Sequence of chain 1.B:
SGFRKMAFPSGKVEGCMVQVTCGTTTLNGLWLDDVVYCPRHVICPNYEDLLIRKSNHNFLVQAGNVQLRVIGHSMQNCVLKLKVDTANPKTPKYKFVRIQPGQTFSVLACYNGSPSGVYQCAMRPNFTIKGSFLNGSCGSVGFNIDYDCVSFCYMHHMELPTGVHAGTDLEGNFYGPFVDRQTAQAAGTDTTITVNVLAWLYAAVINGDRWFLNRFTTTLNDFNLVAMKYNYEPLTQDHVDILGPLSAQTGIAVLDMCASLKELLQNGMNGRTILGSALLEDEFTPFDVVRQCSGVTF

This small molecule binds to this protein.
Small molecule (SMILES): COC(=O)NC[C@@]1(C(=O)Nc2cncc3ccccc23)CCOc2ccc(Cl)cc21

Sequence of chain 1.A:
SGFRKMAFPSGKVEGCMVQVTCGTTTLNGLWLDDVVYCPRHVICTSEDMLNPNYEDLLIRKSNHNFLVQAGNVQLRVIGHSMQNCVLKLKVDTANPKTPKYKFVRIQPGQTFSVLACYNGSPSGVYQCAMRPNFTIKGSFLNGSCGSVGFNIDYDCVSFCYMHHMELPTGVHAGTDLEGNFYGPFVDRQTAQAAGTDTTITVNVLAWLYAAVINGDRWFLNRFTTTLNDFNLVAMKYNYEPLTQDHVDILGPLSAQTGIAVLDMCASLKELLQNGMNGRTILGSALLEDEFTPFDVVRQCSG

Binding-site contacts:
Ligand atom C16 contacts residue LEU141 of chain 1.A at 3.8 Å (hydrophobic).
Ligand atom C9 contacts residue MET49 of chain 1.A at 3.7 Å (hydrophobic).
Ligand atom C15 contacts residue GLU166 of chain 1.A at 3.6 Å.
Ligand atom CL contacts residue HIS164 of chain 1.A at 3.7 Å.
Ligand atom C5 contacts residue GLN189 of chain 1.A at 3.5 Å.
Ligand atom C18 contacts residue ASN142 of chain 1.A at 3.8 Å.
Ligand atom C15 contacts residue HIS163 of chain 1.A at 3.7 Å.
Ligand atom O3 contacts residue GLU166 of chain 1.A at 3.0 Å (salt-bridge).
Ligand atom C contacts residue CYS44 of chain 1.A at 3.5 Å (hydrophobic).
Ligand atom C15 contacts residue PHE140 of chain 1.A at 3.6 Å (hydrophobic).
Ligand atom CL contacts residue MET165 of chain 1.A at 3.6 Å.
Ligand atom C15 contacts residue LEU141 of chain 1.A at 3.7 Å (hydrophobic).
Ligand atom C14 contacts residue HIS163 of chain 1.A at 3.2 Å.
Ligand atom O2 contacts residue GLN189 of chain 1.A at 3.4 Å.
Ligand atom C14 contacts residue CYS145 of chain 1.A at 3.7 Å (hydrophobic).
Ligand atom C17 contacts residue LEU141 of chain 1.A at 3.7 Å (hydrophobic).
Ligand atom C14 contacts residue GLU166 of chain 1.A at 3.7 Å.
Ligand atom C17 contacts residue PHE140 of chain 1.A at 3.5 Å (hydrophobic).
Ligand atom C8 contacts residue MET49 of chain 1.A at 3.5 Å (hydrophobic).
Ligand atom C16 contacts residue GLU166 of chain 1.A at 3.7 Å.
Ligand atom O contacts residue MET49 of chain 1.A at 3.5 Å.
Ligand atom N2 contacts residue HIS163 of chain 1.A at 2.6 Å (h-bond).
Ligand atom O2 contacts residue DMS1 of chain 1.E at 3.3 Å.
Ligand atom C9 contacts residue MET165 of chain 1.A at 3.4 Å (hydrophobic).
Ligand atom C7 contacts residue DMS1 of chain 1.E at 3.8 Å.
Ligand atom C7 contacts residue GLN189 of chain 1.A at 3.8 Å.
Ligand atom C10 contacts residue MET165 of chain 1.A at 3.5 Å (hydrophobic).
Ligand atom C17 contacts residue ASN142 of chain 1.A at 3.7 Å.
Ligand atom C contacts residue HIS41 of chain 1.A at 3.5 Å.
Ligand atom CL contacts residue ASP187 of chain 1.A at 3.3 Å.
Ligand atom O1 contacts residue HIS41 of chain 1.A at 3.6 Å (h-bond).
Ligand atom C17 contacts residue GLU166 of chain 1.A at 3.4 Å.
Ligand atom C1 contacts residue HIS41 of chain 1.A at 3.6 Å.
Ligand atom O3 contacts residue MET165 of chain 1.A at 3.3 Å.
Ligand atom C6 contacts residue DMS1 of chain 1.E at 3.8 Å.
Ligand atom C7 contacts residue ARG188 of chain 1.A at 3.8 Å.
Ligand atom C8 contacts residue MET165 of chain 1.A at 3.7 Å (hydrophobic).
Ligand atom C8 contacts residue ARG188 of chain 1.A at 3.6 Å.
Ligand atom CL contacts residue HIS41 of chain 1.A at 3.5 Å.
Ligand atom C10 contacts residue HIS164 of chain 1.A at 3.4 Å.